The small molecule below binds the protein below.
Small molecule (SMILES): Nc1ncnc2c1ncn2[C@@H]1O[C@H](COP(=O)(O)OP(=O)(O)OP(O)(O)=S)[C@@H](O)[C@H]1O

Binding-site contacts:
Ligand atom C5' contacts residue PHE183 of chain 1.C at 3.3 Å (hydrophobic).
Ligand atom O2' contacts residue ARG50 of chain 1.A at 4.2 Å.
Ligand atom O2G contacts residue ARG50 of chain 1.A at 2.4 Å (salt-bridge).
Ligand atom N7 contacts residue ARG50 of chain 1.A at 3.0 Å.
Ligand atom O1B contacts residue LYS185 of chain 1.C at 2.2 Å.
Ligand atom N1 contacts residue ILE49 of chain 1.A at 3.6 Å.
Ligand atom C5 contacts residue ARG50 of chain 1.A at 3.1 Å.
Ligand atom N6 contacts residue ASN48 of chain 1.A at 3.3 Å (h-bond).
Ligand atom C2 contacts residue ARG50 of chain 1.A at 3.3 Å.
Ligand atom C6 contacts residue ARG50 of chain 1.A at 3.1 Å.
Ligand atom C1' contacts residue ILE182 of chain 1.C at 3.7 Å (hydrophobic).
Ligand atom O3G contacts residue ARG50 of chain 1.A at 3.7 Å.
Ligand atom O1A contacts residue PHE333 of chain 1.C at 3.9 Å.
Ligand atom O4' contacts residue PHE183 of chain 1.C at 4.0 Å.
Ligand atom C6 contacts residue TYR330 of chain 1.C at 3.7 Å (hydrophobic).
Ligand atom N1 contacts residue ASN48 of chain 1.A at 3.8 Å.
Ligand atom O4' contacts residue ILE182 of chain 1.C at 3.2 Å.
Ligand atom C8 contacts residue ARG50 of chain 1.A at 3.2 Å.
Ligand atom O5' contacts residue LYS185 of chain 1.C at 3.6 Å (salt-bridge).
Ligand atom C4' contacts residue PHE183 of chain 1.C at 3.3 Å (hydrophobic).
Ligand atom C2' contacts residue ARG50 of chain 1.A at 4.0 Å.
Ligand atom PG contacts residue ARG50 of chain 1.A at 3.9 Å.
Ligand atom N6 contacts residue ARG50 of chain 1.A at 3.0 Å.
Ligand atom O3B contacts residue LYS185 of chain 1.C at 3.8 Å.
Ligand atom O3A contacts residue LYS185 of chain 1.C at 3.4 Å.
Ligand atom C5' contacts residue SER184 of chain 1.C at 4.1 Å.
Ligand atom PB contacts residue LYS185 of chain 1.C at 3.5 Å.
Ligand atom N6 contacts residue TYR330 of chain 1.C at 3.0 Å (h-bond).
Ligand atom N1 contacts residue TYR330 of chain 1.C at 3.8 Å.
Ligand atom O5' contacts residue SER184 of chain 1.C at 4.2 Å.
Ligand atom N9 contacts residue ARG50 of chain 1.A at 4.0 Å.
Ligand atom C2 contacts residue LEU205 of chain 1.C at 4.1 Å (hydrophobic).
Ligand atom N1 contacts residue ARG50 of chain 1.A at 2.7 Å (salt-bridge).
Ligand atom O5' contacts residue PHE183 of chain 1.C at 3.8 Å.
Ligand atom N3 contacts residue ARG50 of chain 1.A at 3.9 Å.
Ligand atom O1A contacts residue GLY334 of chain 1.C at 3.3 Å.
Ligand atom C5' contacts residue PHE333 of chain 1.C at 3.9 Å (hydrophobic).
Ligand atom O2A contacts residue ARG50 of chain 1.A at 3.4 Å (salt-bridge).
Ligand atom C6 contacts residue ASN48 of chain 1.A at 4.0 Å.
Ligand atom C4 contacts residue ARG50 of chain 1.A at 3.8 Å.

Sequence of chain 1.B:
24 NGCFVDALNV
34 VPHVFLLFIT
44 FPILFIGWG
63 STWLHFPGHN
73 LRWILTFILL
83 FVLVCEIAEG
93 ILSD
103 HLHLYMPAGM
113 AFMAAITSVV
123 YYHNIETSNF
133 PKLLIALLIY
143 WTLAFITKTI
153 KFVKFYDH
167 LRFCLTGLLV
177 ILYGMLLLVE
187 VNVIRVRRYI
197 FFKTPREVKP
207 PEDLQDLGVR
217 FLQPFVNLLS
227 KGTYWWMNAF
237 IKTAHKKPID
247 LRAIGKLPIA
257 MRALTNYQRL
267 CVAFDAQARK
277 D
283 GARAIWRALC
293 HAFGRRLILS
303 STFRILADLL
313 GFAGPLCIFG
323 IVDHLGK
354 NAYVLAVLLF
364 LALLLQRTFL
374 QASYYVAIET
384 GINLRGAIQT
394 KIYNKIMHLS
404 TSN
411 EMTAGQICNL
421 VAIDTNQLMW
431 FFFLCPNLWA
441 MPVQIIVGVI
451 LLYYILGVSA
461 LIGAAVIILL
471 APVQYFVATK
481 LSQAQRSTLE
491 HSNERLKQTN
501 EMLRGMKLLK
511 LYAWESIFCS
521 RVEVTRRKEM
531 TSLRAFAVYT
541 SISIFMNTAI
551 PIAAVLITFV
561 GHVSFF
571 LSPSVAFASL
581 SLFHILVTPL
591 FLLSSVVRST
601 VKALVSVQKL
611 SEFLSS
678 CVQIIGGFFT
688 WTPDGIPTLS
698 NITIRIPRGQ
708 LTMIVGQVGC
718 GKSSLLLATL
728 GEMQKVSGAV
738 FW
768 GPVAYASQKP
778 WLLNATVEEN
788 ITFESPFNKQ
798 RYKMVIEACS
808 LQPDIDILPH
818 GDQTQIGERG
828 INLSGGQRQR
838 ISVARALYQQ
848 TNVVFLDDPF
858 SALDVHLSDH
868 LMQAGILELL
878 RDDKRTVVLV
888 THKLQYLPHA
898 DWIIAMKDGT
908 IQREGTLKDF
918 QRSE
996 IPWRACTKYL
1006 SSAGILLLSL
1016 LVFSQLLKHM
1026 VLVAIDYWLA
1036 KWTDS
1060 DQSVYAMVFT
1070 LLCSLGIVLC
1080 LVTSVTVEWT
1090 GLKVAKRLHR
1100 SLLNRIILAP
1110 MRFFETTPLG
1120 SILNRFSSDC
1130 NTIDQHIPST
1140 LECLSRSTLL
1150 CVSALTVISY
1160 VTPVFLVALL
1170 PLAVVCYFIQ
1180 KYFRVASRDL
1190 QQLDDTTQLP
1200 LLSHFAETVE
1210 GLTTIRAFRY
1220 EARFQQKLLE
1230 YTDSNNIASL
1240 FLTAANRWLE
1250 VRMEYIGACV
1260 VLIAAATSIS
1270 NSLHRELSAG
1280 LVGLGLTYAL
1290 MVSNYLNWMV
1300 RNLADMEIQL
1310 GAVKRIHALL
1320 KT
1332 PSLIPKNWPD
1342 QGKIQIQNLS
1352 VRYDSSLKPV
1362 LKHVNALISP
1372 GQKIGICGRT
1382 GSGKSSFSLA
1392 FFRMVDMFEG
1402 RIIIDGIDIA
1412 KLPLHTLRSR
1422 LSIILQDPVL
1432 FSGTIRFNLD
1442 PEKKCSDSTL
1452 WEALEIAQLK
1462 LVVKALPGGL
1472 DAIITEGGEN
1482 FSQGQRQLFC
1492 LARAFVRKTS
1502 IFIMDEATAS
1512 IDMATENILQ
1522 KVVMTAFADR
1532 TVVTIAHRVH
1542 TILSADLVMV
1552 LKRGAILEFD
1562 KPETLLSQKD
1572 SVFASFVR

Sequence of chain 1.A:
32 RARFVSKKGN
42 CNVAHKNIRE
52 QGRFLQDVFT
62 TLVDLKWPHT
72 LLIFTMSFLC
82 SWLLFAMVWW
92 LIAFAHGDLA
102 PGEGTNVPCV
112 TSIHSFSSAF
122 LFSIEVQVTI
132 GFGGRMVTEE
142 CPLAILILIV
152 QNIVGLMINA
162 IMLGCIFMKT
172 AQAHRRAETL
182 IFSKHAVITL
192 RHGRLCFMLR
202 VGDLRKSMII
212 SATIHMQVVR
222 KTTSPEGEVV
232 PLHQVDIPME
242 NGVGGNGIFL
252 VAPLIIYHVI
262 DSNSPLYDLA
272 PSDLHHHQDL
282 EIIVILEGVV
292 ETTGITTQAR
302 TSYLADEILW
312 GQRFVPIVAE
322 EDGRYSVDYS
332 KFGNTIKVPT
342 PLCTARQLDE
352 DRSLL

Sequence of chain 1.C:
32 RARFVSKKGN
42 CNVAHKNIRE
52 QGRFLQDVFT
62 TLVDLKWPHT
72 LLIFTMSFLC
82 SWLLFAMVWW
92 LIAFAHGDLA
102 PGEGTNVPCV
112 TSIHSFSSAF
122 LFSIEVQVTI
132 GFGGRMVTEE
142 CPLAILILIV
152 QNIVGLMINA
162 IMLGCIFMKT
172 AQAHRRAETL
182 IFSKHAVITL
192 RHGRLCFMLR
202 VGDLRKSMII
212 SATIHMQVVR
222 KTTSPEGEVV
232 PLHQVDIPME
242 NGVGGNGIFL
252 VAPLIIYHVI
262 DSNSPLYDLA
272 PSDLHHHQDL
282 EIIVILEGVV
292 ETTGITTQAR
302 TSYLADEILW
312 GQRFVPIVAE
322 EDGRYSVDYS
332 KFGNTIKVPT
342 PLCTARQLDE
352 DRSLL